A small-molecule ligand and the protein it binds are described below.
Small molecule (SMILES): O=P(O)(O)OC[C@H]1O[C@@](CO)(OP(=O)(O)O)[C@@H](O)[C@@H]1O

Binding-site contacts:
Ligand atom O5 contacts residue TYR489 of chain 1.A at 3.5 Å (h-bond).
Ligand atom C3 contacts residue ALA482 of chain 1.A at 3.4 Å (hydrophobic).
Ligand atom O5P contacts residue THR403 of chain 1.A at 2.8 Å (h-bond).
Ligand atom O1 contacts residue GLY488 of chain 1.A at 2.7 Å (h-bond).
Ligand atom O4 contacts residue ALA482 of chain 1.A at 3.9 Å.
Ligand atom C1 contacts residue GLY488 of chain 1.A at 3.7 Å.
Ligand atom O3 contacts residue ALA482 of chain 1.A at 3.0 Å (h-bond).
Ligand atom O4P contacts residue SER406 of chain 1.A at 2.8 Å (h-bond).
Ligand atom C5 contacts residue LEU400 of chain 1.A at 3.9 Å (hydrophobic).
Ligand atom O2P contacts residue ASN402 of chain 1.A at 2.9 Å (h-bond).
Ligand atom C1 contacts residue ALA482 of chain 1.A at 3.7 Å (hydrophobic).
Ligand atom O1 contacts residue VAL486 of chain 1.A at 3.9 Å.
Ligand atom O2 contacts residue ASN402 of chain 1.A at 3.5 Å (h-bond).
Ligand atom C4 contacts residue LEU400 of chain 1.A at 3.3 Å (hydrophobic).
Ligand atom O4P contacts residue THR403 of chain 1.A at 3.8 Å.
Ligand atom O6P contacts residue THR403 of chain 1.A at 3.0 Å (h-bond).
Ligand atom O4 contacts residue LEU400 of chain 1.A at 2.7 Å (h-bond).
Ligand atom O4 contacts residue HIS481 of chain 1.A at 3.4 Å.
Ligand atom O2P contacts residue ARG457 of chain 1.A at 2.8 Å (salt-bridge).
Ligand atom O5P contacts residue ASN402 of chain 1.A at 2.7 Å (h-bond).
Ligand atom O4 contacts residue PRO490 of chain 1.A at 3.6 Å.
Ligand atom P2 contacts residue THR403 of chain 1.A at 3.5 Å.
Ligand atom O3 contacts residue HIS481 of chain 1.A at 3.5 Å.
Ligand atom P2 contacts residue ASN402 of chain 1.A at 3.9 Å.
Ligand atom O6P contacts residue ARG405 of chain 1.A at 3.7 Å.
Ligand atom P2 contacts residue SER406 of chain 1.A at 3.7 Å.
Ligand atom O3 contacts residue LYS454 of chain 1.A at 3.7 Å.
Ligand atom O4P contacts residue SER401 of chain 1.A at 2.6 Å (h-bond).
Ligand atom P1 contacts residue ASN402 of chain 1.A at 3.9 Å.
Ligand atom C1 contacts residue VAL486 of chain 1.A at 3.5 Å (hydrophobic).
Ligand atom C6 contacts residue LEU400 of chain 1.A at 3.5 Å (hydrophobic).
Ligand atom P1 contacts residue ARG457 of chain 1.A at 3.7 Å.
Ligand atom O1P contacts residue LYS454 of chain 1.A at 2.8 Å (salt-bridge).
Ligand atom P2 contacts residue SER401 of chain 1.A at 3.7 Å.
Ligand atom O1P contacts residue ARG457 of chain 1.A at 3.0 Å (salt-bridge).
Ligand atom C5 contacts residue TYR489 of chain 1.A at 3.8 Å (hydrophobic).
Ligand atom O5P contacts residue SER401 of chain 1.A at 3.7 Å.
Ligand atom O6 contacts residue SER406 of chain 1.A at 3.7 Å.
Ligand atom O1 contacts residue LYS487 of chain 1.A at 3.2 Å.
Ligand atom O4P contacts residue ARG405 of chain 1.A at 3.7 Å.

Sequence of chain 1.A:
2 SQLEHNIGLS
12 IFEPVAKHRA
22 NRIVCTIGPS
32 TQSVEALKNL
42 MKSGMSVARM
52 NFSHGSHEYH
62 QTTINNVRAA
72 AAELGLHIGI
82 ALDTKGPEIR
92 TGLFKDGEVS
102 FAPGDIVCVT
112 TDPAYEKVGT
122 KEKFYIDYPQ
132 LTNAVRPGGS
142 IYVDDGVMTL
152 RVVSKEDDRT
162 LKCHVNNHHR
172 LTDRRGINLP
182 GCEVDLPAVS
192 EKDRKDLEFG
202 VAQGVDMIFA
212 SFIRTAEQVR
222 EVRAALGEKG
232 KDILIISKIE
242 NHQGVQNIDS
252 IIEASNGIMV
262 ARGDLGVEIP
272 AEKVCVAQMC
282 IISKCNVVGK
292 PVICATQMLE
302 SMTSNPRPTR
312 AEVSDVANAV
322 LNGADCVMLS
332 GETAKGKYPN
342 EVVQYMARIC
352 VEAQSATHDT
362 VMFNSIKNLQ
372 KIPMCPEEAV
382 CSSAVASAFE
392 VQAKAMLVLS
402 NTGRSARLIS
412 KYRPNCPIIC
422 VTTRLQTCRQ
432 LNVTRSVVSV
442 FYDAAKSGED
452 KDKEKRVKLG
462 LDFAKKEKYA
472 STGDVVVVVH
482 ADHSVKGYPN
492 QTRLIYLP